Sequence of chain 1.A:
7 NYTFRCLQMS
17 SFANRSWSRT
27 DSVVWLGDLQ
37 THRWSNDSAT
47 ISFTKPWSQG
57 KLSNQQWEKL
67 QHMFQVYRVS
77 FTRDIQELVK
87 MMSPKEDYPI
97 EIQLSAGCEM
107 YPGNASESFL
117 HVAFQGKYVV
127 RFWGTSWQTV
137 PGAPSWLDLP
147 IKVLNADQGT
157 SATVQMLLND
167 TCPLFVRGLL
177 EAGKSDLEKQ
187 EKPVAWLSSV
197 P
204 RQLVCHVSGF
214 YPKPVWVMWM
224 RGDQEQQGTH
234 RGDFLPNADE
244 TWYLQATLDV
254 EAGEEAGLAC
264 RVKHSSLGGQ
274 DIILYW

Binding-site contacts:
Ligand atom C2 contacts residue SER24 of chain 1.A at 3.8 Å.
Ligand atom N2 contacts residue ASN42 of chain 1.A at 2.9 Å (h-bond).
Ligand atom C1 contacts residue SER24 of chain 1.A at 3.9 Å.
Ligand atom C4 contacts residue ASN42 of chain 1.A at 4.2 Å.
Ligand atom O6 contacts residue ASN42 of chain 1.A at 3.8 Å.
Ligand atom C3 contacts residue SER24 of chain 1.A at 3.8 Å.
Ligand atom C8 contacts residue TRP23 of chain 1.A at 3.4 Å (hydrophobic).
Ligand atom C8 contacts residue SER24 of chain 1.A at 4.2 Å.
Ligand atom C1 contacts residue ARG25 of chain 1.A at 4.2 Å.
Ligand atom C7 contacts residue SER24 of chain 1.A at 4.1 Å.
Ligand atom O5 contacts residue ASN42 of chain 1.A at 2.3 Å (h-bond).
Ligand atom C8 contacts residue ARG25 of chain 1.A at 4.0 Å.
Ligand atom N2 contacts residue ARG25 of chain 1.A at 3.7 Å.
Ligand atom O3 contacts residue SER24 of chain 1.A at 4.3 Å.
Ligand atom N2 contacts residue SER24 of chain 1.A at 3.2 Å (h-bond).
Ligand atom C3 contacts residue ASN42 of chain 1.A at 3.8 Å.
Ligand atom C8 contacts residue VAL75 of chain 1.A at 4.3 Å (hydrophobic).
Ligand atom C1 contacts residue ASN42 of chain 1.A at 1.4 Å.
Ligand atom C7 contacts residue ARG25 of chain 1.A at 4.4 Å.
Ligand atom C2 contacts residue ASN42 of chain 1.A at 2.4 Å.
Ligand atom C7 contacts residue ASN42 of chain 1.A at 3.9 Å.
Ligand atom C5 contacts residue ASN42 of chain 1.A at 3.7 Å.
Ligand atom O7 contacts residue ASN42 of chain 1.A at 4.5 Å.

This protein binds this small molecule.
Small molecule (SMILES): CC(=O)N[C@H]1[C@H](O[C@H]2[C@H](O)[C@@H](NC(C)=O)CO[C@@H]2CO)O[C@H](CO)[C@@H](O)[C@@H]1O